Sequence of chain 1.A:
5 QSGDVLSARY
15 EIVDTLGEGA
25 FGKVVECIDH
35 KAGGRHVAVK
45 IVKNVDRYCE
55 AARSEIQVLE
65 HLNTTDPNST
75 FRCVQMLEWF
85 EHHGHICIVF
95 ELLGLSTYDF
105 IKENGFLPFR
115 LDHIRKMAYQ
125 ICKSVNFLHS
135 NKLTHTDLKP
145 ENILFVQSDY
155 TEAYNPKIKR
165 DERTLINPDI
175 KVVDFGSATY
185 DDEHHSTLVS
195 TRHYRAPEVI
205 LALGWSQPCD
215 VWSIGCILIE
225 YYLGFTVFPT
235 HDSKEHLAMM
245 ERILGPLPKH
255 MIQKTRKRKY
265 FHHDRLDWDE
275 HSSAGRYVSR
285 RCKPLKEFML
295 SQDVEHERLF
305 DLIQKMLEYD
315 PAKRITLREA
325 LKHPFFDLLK

Binding-site contacts:
Ligand atom CAH contacts residue LEU148 of chain 1.A at 3.9 Å (hydrophobic).
Ligand atom N1 contacts residue GLU59 of chain 1.A at 4.1 Å.
Ligand atom CAE contacts residue VAL28 of chain 1.A at 3.9 Å (hydrophobic).
Ligand atom N1 contacts residue ASP178 of chain 1.A at 3.2 Å.
Ligand atom CAB contacts residue GLU95 of chain 1.A at 3.5 Å.
Ligand atom CAF contacts residue LEU148 of chain 1.A at 3.8 Å (hydrophobic).
Ligand atom CAB contacts residue LEU97 of chain 1.A at 4.1 Å (hydrophobic).
Ligand atom C6 contacts residue PHE25 of chain 1.A at 4.1 Å (hydrophobic).
Ligand atom C2 contacts residue ASP178 of chain 1.A at 3.4 Å.
Ligand atom CAB contacts residue PHE94 of chain 1.A at 3.9 Å (hydrophobic).
Ligand atom NAP contacts residue PHE94 of chain 1.A at 3.4 Å.
Ligand atom CAC contacts residue GLU95 of chain 1.A at 3.8 Å.
Ligand atom C2 contacts residue LYS44 of chain 1.A at 3.8 Å.
Ligand atom NAP contacts residue LYS44 of chain 1.A at 3.9 Å.
Ligand atom CAB contacts residue ALA42 of chain 1.A at 3.6 Å (hydrophobic).
Ligand atom CAF contacts residue VAL28 of chain 1.A at 3.9 Å (hydrophobic).
Ligand atom C4 contacts residue VAL177 of chain 1.A at 3.8 Å (hydrophobic).
Ligand atom NAG contacts residue LEU148 of chain 1.A at 3.4 Å.
Ligand atom CAD contacts residue LEU148 of chain 1.A at 3.5 Å (hydrophobic).
Ligand atom CAI contacts residue VAL28 of chain 1.A at 3.8 Å (hydrophobic).
Ligand atom N3 contacts residue VAL177 of chain 1.A at 3.7 Å.
Ligand atom C2 contacts residue GLU59 of chain 1.A at 3.9 Å.
Ligand atom C6 contacts residue ASP178 of chain 1.A at 3.7 Å.
Ligand atom C4 contacts residue VAL28 of chain 1.A at 3.7 Å (hydrophobic).
Ligand atom CAD contacts residue ALA42 of chain 1.A at 4.1 Å (hydrophobic).
Ligand atom CAH contacts residue VAL28 of chain 1.A at 3.8 Å (hydrophobic).
Ligand atom NAP contacts residue GLU59 of chain 1.A at 2.9 Å (salt-bridge).
Ligand atom CAE contacts residue LEU148 of chain 1.A at 3.3 Å (hydrophobic).
Ligand atom NAP contacts residue ASP178 of chain 1.A at 3.3 Å (salt-bridge).
Ligand atom C6 contacts residue LYS44 of chain 1.A at 3.9 Å.
Ligand atom CAC contacts residue LEU97 of chain 1.A at 3.4 Å (hydrophobic).
Ligand atom C2 contacts residue VAL177 of chain 1.A at 3.9 Å (hydrophobic).
Ligand atom CAC contacts residue LEU148 of chain 1.A at 4.2 Å (hydrophobic).
Ligand atom C5 contacts residue VAL177 of chain 1.A at 3.9 Å (hydrophobic).
Ligand atom CAD contacts residue LEU20 of chain 1.A at 4.0 Å (hydrophobic).
Ligand atom N1 contacts residue LYS44 of chain 1.A at 3.1 Å (salt-bridge).
Ligand atom C6 contacts residue VAL177 of chain 1.A at 4.1 Å (hydrophobic).
Ligand atom C5 contacts residue VAL28 of chain 1.A at 3.6 Å (hydrophobic).
Ligand atom NAG contacts residue VAL28 of chain 1.A at 3.9 Å.
Ligand atom CAC contacts residue ALA42 of chain 1.A at 3.5 Å (hydrophobic).

The small molecule below binds the protein below.
Small molecule (SMILES): Nc1nccc(-c2c[nH]c3ccccc23)n1